Binding-site contacts:
Ligand atom C7 contacts residue ASN55 of chain 2.A at 3.1 Å.
Ligand atom N2 contacts residue GLU48 of chain 2.A at 3.6 Å.
Ligand atom O6 contacts residue ARG58 of chain 2.A at 1.3 Å (salt-bridge).
Ligand atom N2 contacts residue ASN55 of chain 2.A at 2.9 Å (h-bond).
Ligand atom C1 contacts residue ASN55 of chain 2.A at 1.4 Å.
Ligand atom C4 contacts residue ASN55 of chain 2.A at 4.3 Å.
Ligand atom C5 contacts residue ASN55 of chain 2.A at 3.6 Å.
Ligand atom O5 contacts residue ASN55 of chain 2.A at 2.4 Å (h-bond).
Ligand atom O7 contacts residue ASN55 of chain 2.A at 3.0 Å (h-bond).
Ligand atom C5 contacts residue ARG58 of chain 2.A at 3.6 Å.
Ligand atom C3 contacts residue ASN55 of chain 2.A at 3.8 Å.
Ligand atom C8 contacts residue ALA52 of chain 2.A at 4.4 Å (hydrophobic).
Ligand atom O6 contacts residue ASN55 of chain 2.A at 4.3 Å.
Ligand atom C1 contacts residue LEU51 of chain 2.A at 4.5 Å (hydrophobic).
Ligand atom C6 contacts residue ARG58 of chain 2.A at 2.7 Å.
Ligand atom C8 contacts residue GLU48 of chain 2.A at 3.2 Å.
Ligand atom C2 contacts residue ASN55 of chain 2.A at 2.5 Å.
Ligand atom C8 contacts residue ASN55 of chain 2.A at 4.3 Å.
Ligand atom O5 contacts residue ARG58 of chain 2.A at 3.5 Å (salt-bridge).
Ligand atom C7 contacts residue GLU48 of chain 2.A at 3.9 Å.

Sequence of chain 2.A:
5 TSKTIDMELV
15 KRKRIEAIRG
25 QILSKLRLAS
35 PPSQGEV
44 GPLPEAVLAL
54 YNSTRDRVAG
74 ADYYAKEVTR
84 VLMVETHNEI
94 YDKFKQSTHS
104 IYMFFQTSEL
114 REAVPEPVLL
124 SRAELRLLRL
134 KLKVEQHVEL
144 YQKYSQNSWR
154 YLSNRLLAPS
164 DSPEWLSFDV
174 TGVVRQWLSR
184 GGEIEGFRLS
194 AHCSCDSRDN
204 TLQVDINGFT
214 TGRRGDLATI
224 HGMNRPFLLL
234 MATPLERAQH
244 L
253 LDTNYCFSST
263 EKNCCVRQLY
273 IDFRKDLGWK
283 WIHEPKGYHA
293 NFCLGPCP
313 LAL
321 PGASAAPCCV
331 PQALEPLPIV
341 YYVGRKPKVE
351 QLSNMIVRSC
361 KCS

The small molecule below binds the protein below.
Small molecule (SMILES): CC(=O)N[C@H]1[C@H](O[C@H]2[C@H](O)[C@@H](NC(C)=O)CO[C@@H]2CO)O[C@H](CO)[C@@H](O[C@@H]2O[C@H](CO)[C@@H](O)[C@H](O)[C@@H]2O)[C@@H]1O